Binding-site contacts:
Ligand atom OAA contacts residue TYR554 of chain 1.C at 3.9 Å.
Ligand atom OAB contacts residue TYR554 of chain 1.C at 3.3 Å.
Ligand atom CAR contacts residue PHE591 of chain 1.D at 3.7 Å (hydrophobic).
Ligand atom OAE contacts residue ILE573 of chain 1.C at 3.6 Å.
Ligand atom OAA contacts residue ASN551 of chain 1.C at 3.2 Å (h-bond).
Ligand atom CAS contacts residue PHE543 of chain 1.C at 3.6 Å (hydrophobic).
Ligand atom CAR contacts residue ALA546 of chain 1.C at 3.7 Å (hydrophobic).
Ligand atom CAU contacts residue ALA642 of chain 1.D at 3.8 Å (hydrophobic).
Ligand atom OAE contacts residue PHE587 of chain 1.D at 3.7 Å.
Ligand atom CAV contacts residue PHE543 of chain 1.C at 3.6 Å (hydrophobic).
Ligand atom CAL contacts residue THR550 of chain 1.C at 3.6 Å.
Ligand atom CAX contacts residue ILE638 of chain 1.D at 4.0 Å (hydrophobic).
Ligand atom OAA contacts residue SER512 of chain 1.C at 3.5 Å.
Ligand atom OAD contacts residue SER512 of chain 1.C at 3.2 Å.
Ligand atom CAP contacts residue PHE591 of chain 1.D at 3.5 Å (hydrophobic).
Ligand atom OAY contacts residue ASN551 of chain 1.C at 3.4 Å (h-bond).
Ligand atom CAP contacts residue LEU646 of chain 1.D at 3.8 Å (hydrophobic).
Ligand atom CAO contacts residue THR550 of chain 1.C at 3.7 Å.
Ligand atom CAT contacts residue PHE543 of chain 1.C at 3.7 Å (hydrophobic).
Ligand atom CAX contacts residue PHE543 of chain 1.C at 3.3 Å (hydrophobic).
Ligand atom OAY contacts residue THR550 of chain 1.C at 3.0 Å (h-bond).
Ligand atom OAB contacts residue ARG557 of chain 1.C at 3.6 Å.
Ligand atom CAQ contacts residue ALA642 of chain 1.D at 4.1 Å (hydrophobic).
Ligand atom CAV contacts residue ILE638 of chain 1.D at 3.7 Å (hydrophobic).
Ligand atom OAB contacts residue SER512 of chain 1.C at 3.7 Å.
Ligand atom OAD contacts residue TYR511 of chain 1.C at 3.3 Å.
Ligand atom CAW contacts residue PHE543 of chain 1.C at 3.5 Å (hydrophobic).
Ligand atom CAK contacts residue PHE587 of chain 1.D at 4.0 Å (hydrophobic).
Ligand atom CAH contacts residue ASN551 of chain 1.C at 3.6 Å.
Ligand atom CAL contacts residue LEU646 of chain 1.D at 3.8 Å (hydrophobic).
Ligand atom CAQ contacts residue PHE591 of chain 1.D at 3.6 Å (hydrophobic).
Ligand atom CAG contacts residue TYR511 of chain 1.C at 3.8 Å (hydrophobic).
Ligand atom OAE contacts residue LEU646 of chain 1.D at 3.7 Å.
Ligand atom CAP contacts residue THR550 of chain 1.C at 3.6 Å.
Ligand atom OAY contacts residue LEU553 of chain 1.C at 3.7 Å.
Ligand atom CAT contacts residue ALA642 of chain 1.D at 3.6 Å (hydrophobic).
Ligand atom PAC contacts residue SER512 of chain 1.C at 3.9 Å.
Ligand atom CAI contacts residue LEU553 of chain 1.C at 3.9 Å (hydrophobic).
Ligand atom CAH contacts residue THR550 of chain 1.C at 3.8 Å.
Ligand atom CAI contacts residue THR550 of chain 1.C at 3.6 Å.

Sequence of chain 1.C:
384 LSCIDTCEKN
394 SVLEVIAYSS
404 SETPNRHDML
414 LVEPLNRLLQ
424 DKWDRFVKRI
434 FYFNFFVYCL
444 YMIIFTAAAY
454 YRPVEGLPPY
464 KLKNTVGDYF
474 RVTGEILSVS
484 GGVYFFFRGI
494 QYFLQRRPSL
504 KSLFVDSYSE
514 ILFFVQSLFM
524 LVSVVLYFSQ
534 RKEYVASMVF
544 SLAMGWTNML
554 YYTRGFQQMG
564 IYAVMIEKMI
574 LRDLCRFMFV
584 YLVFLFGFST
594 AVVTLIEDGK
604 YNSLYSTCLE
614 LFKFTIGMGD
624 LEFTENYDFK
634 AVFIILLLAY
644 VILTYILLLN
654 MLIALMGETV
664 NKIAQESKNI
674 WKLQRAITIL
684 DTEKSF

A small-molecule ligand and the protein it binds are described below.
Small molecule (SMILES): CCCCCCCCCCCCCC(=O)OC[C@@H](O)COP(=O)(O)O

Sequence of chain 1.D:
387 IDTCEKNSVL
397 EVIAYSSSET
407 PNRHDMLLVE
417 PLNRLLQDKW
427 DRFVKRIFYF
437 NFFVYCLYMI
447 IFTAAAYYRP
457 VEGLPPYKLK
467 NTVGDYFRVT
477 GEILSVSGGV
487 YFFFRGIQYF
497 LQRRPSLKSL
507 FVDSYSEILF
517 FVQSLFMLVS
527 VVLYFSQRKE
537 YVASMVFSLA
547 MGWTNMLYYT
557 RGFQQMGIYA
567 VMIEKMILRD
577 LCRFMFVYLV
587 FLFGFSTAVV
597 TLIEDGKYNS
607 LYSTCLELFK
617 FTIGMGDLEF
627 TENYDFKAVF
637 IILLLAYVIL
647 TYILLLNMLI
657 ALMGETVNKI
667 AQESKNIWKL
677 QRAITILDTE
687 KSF